Binding-site contacts:
Ligand atom C1 contacts residue ASN254 of chain 1.B at 4.2 Å.
Ligand atom C1 contacts residue ASN256 of chain 1.B at 1.4 Å.
Ligand atom O5 contacts residue GLU255 of chain 1.B at 3.9 Å.
Ligand atom O7 contacts residue LYS532 of chain 1.A at 3.9 Å.
Ligand atom C5 contacts residue ASN256 of chain 1.B at 3.7 Å.
Ligand atom O6 contacts residue GLU255 of chain 1.B at 3.3 Å (salt-bridge).
Ligand atom O5 contacts residue ASN256 of chain 1.B at 2.4 Å (h-bond).
Ligand atom C6 contacts residue GLU255 of chain 1.B at 3.7 Å.
Ligand atom O7 contacts residue ASN256 of chain 1.B at 3.6 Å.
Ligand atom N2 contacts residue THR258 of chain 1.B at 4.1 Å.
Ligand atom C3 contacts residue ASN256 of chain 1.B at 3.8 Å.
Ligand atom C7 contacts residue ASN256 of chain 1.B at 3.5 Å.
Ligand atom N2 contacts residue ASN256 of chain 1.B at 2.9 Å (h-bond).
Ligand atom C5 contacts residue GLU255 of chain 1.B at 4.1 Å.
Ligand atom C4 contacts residue ASN256 of chain 1.B at 4.2 Å.
Ligand atom O5 contacts residue ASN254 of chain 1.B at 4.4 Å.
Ligand atom C2 contacts residue ASN256 of chain 1.B at 2.5 Å.
Ligand atom C8 contacts residue THR258 of chain 1.B at 4.1 Å.

Sequence of chain 1.A:
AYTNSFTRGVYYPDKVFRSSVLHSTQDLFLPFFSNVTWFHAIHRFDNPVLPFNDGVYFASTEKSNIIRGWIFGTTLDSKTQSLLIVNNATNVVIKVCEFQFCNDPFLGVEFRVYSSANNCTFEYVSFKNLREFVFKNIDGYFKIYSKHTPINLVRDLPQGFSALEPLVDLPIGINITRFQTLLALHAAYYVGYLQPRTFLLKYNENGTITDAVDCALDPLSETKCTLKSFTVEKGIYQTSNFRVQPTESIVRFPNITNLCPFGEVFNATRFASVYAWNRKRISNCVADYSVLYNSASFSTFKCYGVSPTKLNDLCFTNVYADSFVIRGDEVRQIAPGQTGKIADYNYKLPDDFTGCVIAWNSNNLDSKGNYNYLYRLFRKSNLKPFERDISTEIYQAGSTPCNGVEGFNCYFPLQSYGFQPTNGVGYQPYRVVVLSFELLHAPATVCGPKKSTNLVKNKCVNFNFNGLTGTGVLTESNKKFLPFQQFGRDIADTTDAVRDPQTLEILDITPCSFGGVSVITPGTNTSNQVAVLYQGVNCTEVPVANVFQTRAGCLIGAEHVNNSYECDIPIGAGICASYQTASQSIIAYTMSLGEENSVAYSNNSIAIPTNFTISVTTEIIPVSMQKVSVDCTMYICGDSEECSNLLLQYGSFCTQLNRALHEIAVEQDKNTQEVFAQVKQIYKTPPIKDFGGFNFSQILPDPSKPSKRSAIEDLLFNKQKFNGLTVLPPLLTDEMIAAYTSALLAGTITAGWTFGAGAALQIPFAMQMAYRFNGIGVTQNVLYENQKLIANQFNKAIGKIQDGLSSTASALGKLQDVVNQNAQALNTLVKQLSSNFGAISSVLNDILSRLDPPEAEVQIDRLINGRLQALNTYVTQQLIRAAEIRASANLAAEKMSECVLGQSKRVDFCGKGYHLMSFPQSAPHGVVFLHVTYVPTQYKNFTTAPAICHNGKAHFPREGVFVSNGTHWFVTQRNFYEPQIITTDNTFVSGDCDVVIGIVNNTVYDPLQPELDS

Sequence of chain 1.B:
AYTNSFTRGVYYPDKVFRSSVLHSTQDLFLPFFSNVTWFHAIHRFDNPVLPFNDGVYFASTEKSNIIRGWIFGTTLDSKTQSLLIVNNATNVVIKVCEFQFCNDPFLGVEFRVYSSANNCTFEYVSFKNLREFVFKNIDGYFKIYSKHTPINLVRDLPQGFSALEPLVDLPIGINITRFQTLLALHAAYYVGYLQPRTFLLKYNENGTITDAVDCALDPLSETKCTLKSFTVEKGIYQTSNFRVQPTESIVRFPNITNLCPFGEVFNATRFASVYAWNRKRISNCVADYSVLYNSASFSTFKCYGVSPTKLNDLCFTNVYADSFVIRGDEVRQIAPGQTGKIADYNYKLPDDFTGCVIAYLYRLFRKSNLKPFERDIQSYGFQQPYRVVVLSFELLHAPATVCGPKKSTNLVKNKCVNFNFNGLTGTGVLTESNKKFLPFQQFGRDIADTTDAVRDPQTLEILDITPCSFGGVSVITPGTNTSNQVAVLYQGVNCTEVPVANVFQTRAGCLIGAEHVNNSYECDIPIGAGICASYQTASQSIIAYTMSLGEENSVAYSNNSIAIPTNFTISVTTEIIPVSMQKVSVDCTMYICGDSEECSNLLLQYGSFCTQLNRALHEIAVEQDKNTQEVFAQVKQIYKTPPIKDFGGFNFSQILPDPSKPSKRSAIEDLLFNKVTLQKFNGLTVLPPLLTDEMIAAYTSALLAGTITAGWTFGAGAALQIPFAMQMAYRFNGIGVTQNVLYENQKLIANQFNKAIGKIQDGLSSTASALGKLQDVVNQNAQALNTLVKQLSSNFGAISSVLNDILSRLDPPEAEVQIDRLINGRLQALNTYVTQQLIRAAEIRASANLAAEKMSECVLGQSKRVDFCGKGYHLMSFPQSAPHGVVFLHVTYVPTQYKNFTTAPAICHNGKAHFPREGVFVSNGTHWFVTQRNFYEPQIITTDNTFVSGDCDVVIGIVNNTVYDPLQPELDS

This protein binds this small molecule.
Small molecule (SMILES): CC(=O)N[C@H]1[C@H](O[C@H]2[C@H](O)[C@@H](NC(C)=O)CO[C@@H]2CO)O[C@H](CO)[C@@H](O)[C@@H]1O